Sequence of chain 1.A:
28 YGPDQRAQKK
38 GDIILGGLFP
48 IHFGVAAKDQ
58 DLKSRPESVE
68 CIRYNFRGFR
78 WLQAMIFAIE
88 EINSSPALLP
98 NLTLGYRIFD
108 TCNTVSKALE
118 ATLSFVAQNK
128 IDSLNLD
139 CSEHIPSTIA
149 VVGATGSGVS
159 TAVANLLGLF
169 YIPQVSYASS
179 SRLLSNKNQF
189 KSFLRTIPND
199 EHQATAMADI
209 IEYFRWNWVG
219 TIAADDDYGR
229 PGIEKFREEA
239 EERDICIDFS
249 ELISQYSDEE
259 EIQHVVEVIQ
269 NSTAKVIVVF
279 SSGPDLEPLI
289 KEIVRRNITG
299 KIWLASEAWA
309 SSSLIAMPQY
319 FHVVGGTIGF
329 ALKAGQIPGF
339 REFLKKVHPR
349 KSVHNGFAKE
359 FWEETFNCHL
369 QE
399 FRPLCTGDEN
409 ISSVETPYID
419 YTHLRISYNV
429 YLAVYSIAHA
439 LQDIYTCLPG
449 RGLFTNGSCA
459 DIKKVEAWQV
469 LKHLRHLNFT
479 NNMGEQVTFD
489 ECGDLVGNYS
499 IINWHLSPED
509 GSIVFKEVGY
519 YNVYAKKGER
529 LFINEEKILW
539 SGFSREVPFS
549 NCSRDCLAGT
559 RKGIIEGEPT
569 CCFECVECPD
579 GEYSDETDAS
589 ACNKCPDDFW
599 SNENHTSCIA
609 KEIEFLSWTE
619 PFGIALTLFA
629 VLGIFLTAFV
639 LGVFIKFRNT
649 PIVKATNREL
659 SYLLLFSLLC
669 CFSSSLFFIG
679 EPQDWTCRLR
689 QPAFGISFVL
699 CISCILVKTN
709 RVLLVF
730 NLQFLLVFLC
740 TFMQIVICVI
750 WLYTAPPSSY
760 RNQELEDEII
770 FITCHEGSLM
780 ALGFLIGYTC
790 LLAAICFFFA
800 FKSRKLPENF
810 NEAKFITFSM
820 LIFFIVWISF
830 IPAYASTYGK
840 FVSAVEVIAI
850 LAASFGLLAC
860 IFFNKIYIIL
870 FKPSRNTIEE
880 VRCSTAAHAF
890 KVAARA

Binding-site contacts:
Ligand atom N2 contacts residue ASN602 of chain 1.A at 3.0 Å (h-bond).
Ligand atom C1 contacts residue ASN602 of chain 1.A at 1.4 Å.
Ligand atom O5 contacts residue ASN602 of chain 1.A at 2.3 Å (h-bond).
Ligand atom O7 contacts residue ASN602 of chain 1.A at 3.6 Å (h-bond).
Ligand atom C3 contacts residue ASN602 of chain 1.A at 3.8 Å.
Ligand atom C2 contacts residue ASN602 of chain 1.A at 2.5 Å.
Ligand atom O6 contacts residue ASN602 of chain 1.A at 4.5 Å.
Ligand atom C5 contacts residue ASN602 of chain 1.A at 3.7 Å.
Ligand atom C7 contacts residue ASN602 of chain 1.A at 3.5 Å.
Ligand atom N2 contacts residue THR604 of chain 1.A at 4.1 Å.
Ligand atom O6 contacts residue GLU601 of chain 1.A at 3.9 Å.
Ligand atom C4 contacts residue ASN602 of chain 1.A at 4.2 Å.

The small molecule below binds the protein below.
Small molecule (SMILES): CC(=O)N[C@@H]1[C@@H](O)[C@H](O)[C@@H](CO)O[C@H]1O